Sequence of chain 1.A:
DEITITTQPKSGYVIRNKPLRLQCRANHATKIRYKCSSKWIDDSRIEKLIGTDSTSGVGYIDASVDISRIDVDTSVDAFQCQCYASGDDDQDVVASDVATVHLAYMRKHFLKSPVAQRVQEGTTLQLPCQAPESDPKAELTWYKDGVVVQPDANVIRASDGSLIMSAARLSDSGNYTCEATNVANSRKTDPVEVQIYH

Binding-site contacts:
Ligand atom O7 contacts residue SER180 of chain 1.A at 4.4 Å.
Ligand atom C7 contacts residue GLU200 of chain 1.A at 3.7 Å.
Ligand atom C7 contacts residue GLN202 of chain 1.A at 4.5 Å.
Ligand atom C1 contacts residue GLU200 of chain 1.A at 3.9 Å.
Ligand atom C8 contacts residue GLN202 of chain 1.A at 3.3 Å.
Ligand atom C3 contacts residue GLU200 of chain 1.A at 3.4 Å.
Ligand atom N2 contacts residue ASN182 of chain 1.A at 3.0 Å (h-bond).
Ligand atom C3 contacts residue ASN182 of chain 1.A at 3.8 Å.
Ligand atom O7 contacts residue ASN182 of chain 1.A at 3.6 Å (h-bond).
Ligand atom C5 contacts residue ASN182 of chain 1.A at 3.6 Å.
Ligand atom N2 contacts residue GLU200 of chain 1.A at 2.7 Å (salt-bridge).
Ligand atom C4 contacts residue ASN182 of chain 1.A at 4.2 Å.
Ligand atom C8 contacts residue VAL201 of chain 1.A at 3.8 Å (hydrophobic).
Ligand atom C1 contacts residue ASN182 of chain 1.A at 1.4 Å.
Ligand atom O7 contacts residue GLY181 of chain 1.A at 3.7 Å.
Ligand atom O5 contacts residue ASN182 of chain 1.A at 2.3 Å (h-bond).
Ligand atom C8 contacts residue GLY181 of chain 1.A at 3.3 Å.
Ligand atom C8 contacts residue ASN182 of chain 1.A at 4.4 Å.
Ligand atom C7 contacts residue GLY181 of chain 1.A at 3.8 Å.
Ligand atom C8 contacts residue GLU200 of chain 1.A at 3.8 Å.
Ligand atom O7 contacts residue ASP152 of chain 1.A at 3.6 Å.
Ligand atom C7 contacts residue ASP152 of chain 1.A at 4.4 Å.
Ligand atom C2 contacts residue GLU200 of chain 1.A at 3.4 Å.
Ligand atom O3 contacts residue GLU200 of chain 1.A at 3.8 Å.
Ligand atom C2 contacts residue ASN182 of chain 1.A at 2.4 Å.
Ligand atom C8 contacts residue SER180 of chain 1.A at 3.5 Å.
Ligand atom C7 contacts residue ASN182 of chain 1.A at 3.5 Å.

This protein binds this small molecule.
Small molecule (SMILES): CC(=O)N[C@H]1[C@H](O[C@H]2[C@H](O)[C@@H](NC(C)=O)CO[C@@H]2CO[C@@H]2O[C@@H](C)[C@@H](O)[C@@H](O)[C@@H]2O)O[C@H](CO)[C@@H](O)[C@@H]1O